The small molecule below binds the protein below.
Small molecule (SMILES): O=c1ccn([C@@H]2O[C@H](CO[P](=O)(O)O[P](=O)(O)O[C@H]3O[C@H](CO)[C@H](O)[C@H](O)[C@H]3O)[C@@H](O)[C@H]2O)c(=O)[nH]1

Sequence of chain 2.A:
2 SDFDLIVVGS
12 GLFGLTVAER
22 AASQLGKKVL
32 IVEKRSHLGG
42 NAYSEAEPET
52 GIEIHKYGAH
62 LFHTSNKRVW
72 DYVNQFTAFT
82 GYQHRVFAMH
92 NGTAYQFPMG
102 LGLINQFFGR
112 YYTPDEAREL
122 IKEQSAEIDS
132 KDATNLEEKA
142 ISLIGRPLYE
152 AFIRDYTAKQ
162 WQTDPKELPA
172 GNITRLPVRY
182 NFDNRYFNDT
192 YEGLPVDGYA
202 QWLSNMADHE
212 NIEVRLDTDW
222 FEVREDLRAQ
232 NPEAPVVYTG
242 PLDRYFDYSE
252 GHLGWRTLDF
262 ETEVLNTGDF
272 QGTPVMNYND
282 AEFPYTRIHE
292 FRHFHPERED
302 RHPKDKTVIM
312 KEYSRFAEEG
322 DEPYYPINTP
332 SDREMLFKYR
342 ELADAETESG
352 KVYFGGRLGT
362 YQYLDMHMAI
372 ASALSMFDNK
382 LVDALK

Binding-site contacts:
Ligand atom O2 contacts residue ILE154 of chain 2.A at 3.1 Å.
Ligand atom O6' contacts residue HIS64 of chain 2.A at 3.1 Å (h-bond).
Ligand atom C4 contacts residue PHE98 of chain 2.A at 3.5 Å (hydrophobic).
Ligand atom O3D contacts residue GLN161 of chain 2.A at 2.4 Å (h-bond).
Ligand atom O3' contacts residue FDA1 of chain 2.B at 3.6 Å.
Ligand atom C5 contacts residue TYR157 of chain 2.A at 3.4 Å (hydrophobic).
Ligand atom N1 contacts residue TYR157 of chain 2.A at 3.6 Å.
Ligand atom O2 contacts residue PHE153 of chain 2.A at 3.5 Å (h-bond).
Ligand atom C5' contacts residue TYR364 of chain 2.A at 3.7 Å (hydrophobic).
Ligand atom C4' contacts residue FDA1 of chain 2.B at 3.7 Å.
Ligand atom O4 contacts residue ASN278 of chain 2.A at 3.1 Å (h-bond).
Ligand atom C2 contacts residue TYR157 of chain 2.A at 3.5 Å (hydrophobic).
Ligand atom C3D contacts residue GLN161 of chain 2.A at 3.1 Å.
Ligand atom C4' contacts residue TYR364 of chain 2.A at 3.5 Å (hydrophobic).
Ligand atom O2 contacts residue THR158 of chain 2.A at 3.5 Å (h-bond).
Ligand atom O4 contacts residue PHE98 of chain 2.A at 3.2 Å.
Ligand atom C5 contacts residue ASN278 of chain 2.A at 3.7 Å.
Ligand atom O1A contacts residue TYR157 of chain 2.A at 2.8 Å (h-bond).
Ligand atom O3' contacts residue ARG288 of chain 2.A at 3.5 Å (salt-bridge).
Ligand atom C2 contacts residue PHE153 of chain 2.A at 3.6 Å (hydrophobic).
Ligand atom C4 contacts residue TYR157 of chain 2.A at 3.6 Å (hydrophobic).
Ligand atom O2A contacts residue GLN161 of chain 2.A at 3.4 Å (h-bond).
Ligand atom C2' contacts residue ARG288 of chain 2.A at 3.7 Å.
Ligand atom O1A contacts residue GLN161 of chain 2.A at 3.4 Å (h-bond).
Ligand atom O6' contacts residue ASP366 of chain 2.A at 2.7 Å (salt-bridge).
Ligand atom C6' contacts residue ASP366 of chain 2.A at 3.6 Å.
Ligand atom O2B contacts residue TYR187 of chain 2.A at 2.7 Å (h-bond).
Ligand atom O1A contacts residue ARG288 of chain 2.A at 3.3 Å (salt-bridge).
Ligand atom O2D contacts residue THR158 of chain 2.A at 2.9 Å (h-bond).
Ligand atom N3 contacts residue TYR157 of chain 2.A at 3.5 Å.
Ligand atom O3A contacts residue TYR187 of chain 2.A at 3.1 Å (h-bond).
Ligand atom O4' contacts residue FDA1 of chain 2.B at 2.8 Å (h-bond).
Ligand atom O4 contacts residue ASN280 of chain 2.A at 3.1 Å (h-bond).
Ligand atom C6 contacts residue TYR157 of chain 2.A at 3.5 Å (hydrophobic).
Ligand atom O2' contacts residue ARG288 of chain 2.A at 2.9 Å (salt-bridge).
Ligand atom O3' contacts residue TYR326 of chain 2.A at 2.7 Å (h-bond).
Ligand atom C2D contacts residue THR158 of chain 2.A at 3.2 Å.
Ligand atom N3 contacts residue PHE153 of chain 2.A at 2.9 Å (h-bond).
Ligand atom PB contacts residue TYR187 of chain 2.A at 3.6 Å.
Ligand atom C6' contacts residue FDA1 of chain 2.B at 3.3 Å.